Sequence of chain 4.OA:
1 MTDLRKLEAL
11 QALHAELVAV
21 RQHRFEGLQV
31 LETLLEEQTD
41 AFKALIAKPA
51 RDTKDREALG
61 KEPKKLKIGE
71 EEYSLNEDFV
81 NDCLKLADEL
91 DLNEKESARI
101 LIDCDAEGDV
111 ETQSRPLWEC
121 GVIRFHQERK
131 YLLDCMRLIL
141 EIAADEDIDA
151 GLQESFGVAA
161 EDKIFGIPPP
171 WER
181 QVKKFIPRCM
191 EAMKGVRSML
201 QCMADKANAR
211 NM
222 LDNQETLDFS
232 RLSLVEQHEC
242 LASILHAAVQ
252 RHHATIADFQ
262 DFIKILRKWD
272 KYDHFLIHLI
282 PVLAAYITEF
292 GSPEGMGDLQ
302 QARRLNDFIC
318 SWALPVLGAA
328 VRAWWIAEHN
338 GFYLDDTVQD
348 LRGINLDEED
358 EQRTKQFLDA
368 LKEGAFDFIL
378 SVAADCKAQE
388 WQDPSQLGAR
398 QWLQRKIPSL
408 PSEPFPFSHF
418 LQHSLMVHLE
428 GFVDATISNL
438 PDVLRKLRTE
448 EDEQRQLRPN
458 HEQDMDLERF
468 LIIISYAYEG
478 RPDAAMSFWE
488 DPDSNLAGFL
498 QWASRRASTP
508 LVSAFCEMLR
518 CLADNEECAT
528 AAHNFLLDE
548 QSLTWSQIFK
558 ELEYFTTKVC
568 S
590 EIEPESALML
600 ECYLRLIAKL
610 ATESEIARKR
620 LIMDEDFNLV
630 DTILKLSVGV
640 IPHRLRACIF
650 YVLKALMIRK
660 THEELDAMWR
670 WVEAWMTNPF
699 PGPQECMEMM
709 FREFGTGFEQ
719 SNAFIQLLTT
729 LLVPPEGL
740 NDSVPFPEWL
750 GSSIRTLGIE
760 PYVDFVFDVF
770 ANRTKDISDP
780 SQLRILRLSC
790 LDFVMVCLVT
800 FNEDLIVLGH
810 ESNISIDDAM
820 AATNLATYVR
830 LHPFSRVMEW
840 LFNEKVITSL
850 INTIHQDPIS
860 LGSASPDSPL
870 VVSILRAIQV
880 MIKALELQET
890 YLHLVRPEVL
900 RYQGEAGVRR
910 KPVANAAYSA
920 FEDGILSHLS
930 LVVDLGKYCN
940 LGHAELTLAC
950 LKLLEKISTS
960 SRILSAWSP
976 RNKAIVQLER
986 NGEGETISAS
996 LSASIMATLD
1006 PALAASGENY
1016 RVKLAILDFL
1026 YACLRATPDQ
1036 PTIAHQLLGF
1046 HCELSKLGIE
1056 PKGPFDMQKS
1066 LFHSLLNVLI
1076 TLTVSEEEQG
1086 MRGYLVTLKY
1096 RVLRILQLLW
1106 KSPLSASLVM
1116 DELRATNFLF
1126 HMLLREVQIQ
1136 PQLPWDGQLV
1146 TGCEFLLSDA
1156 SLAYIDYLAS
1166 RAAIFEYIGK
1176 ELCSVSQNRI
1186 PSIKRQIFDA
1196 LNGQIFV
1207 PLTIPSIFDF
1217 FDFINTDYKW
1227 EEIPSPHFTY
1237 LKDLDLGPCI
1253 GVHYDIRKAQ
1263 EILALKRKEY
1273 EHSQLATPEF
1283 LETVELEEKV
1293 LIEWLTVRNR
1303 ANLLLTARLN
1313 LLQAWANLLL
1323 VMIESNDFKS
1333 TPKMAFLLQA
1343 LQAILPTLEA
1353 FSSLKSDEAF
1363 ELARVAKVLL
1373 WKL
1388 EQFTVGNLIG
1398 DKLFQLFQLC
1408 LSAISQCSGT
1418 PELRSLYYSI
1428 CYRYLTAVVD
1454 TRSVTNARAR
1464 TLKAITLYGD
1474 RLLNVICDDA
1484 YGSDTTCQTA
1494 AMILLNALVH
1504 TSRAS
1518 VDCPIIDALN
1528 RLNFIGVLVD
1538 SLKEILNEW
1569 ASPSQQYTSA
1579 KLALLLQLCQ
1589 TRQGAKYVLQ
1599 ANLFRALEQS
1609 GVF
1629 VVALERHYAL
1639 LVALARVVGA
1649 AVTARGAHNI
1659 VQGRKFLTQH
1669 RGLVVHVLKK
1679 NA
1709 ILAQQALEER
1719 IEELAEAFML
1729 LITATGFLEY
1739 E

Binding-site contacts:
Ligand atom CD1 contacts residue PRO438 of chain 4.OA at 4.4 Å (hydrophobic).
Ligand atom CG contacts residue ASN492 of chain 4.OA at 4.3 Å.
Ligand atom CG contacts residue GLY495 of chain 4.OA at 4.4 Å.
Ligand atom O contacts residue PRO438 of chain 4.OA at 4.0 Å.
Ligand atom CD2 contacts residue ARG442 of chain 4.OA at 3.5 Å.
Ligand atom CG contacts residue PHE496 of chain 4.OA at 4.0 Å (hydrophobic).
Ligand atom CD2 contacts residue PRO438 of chain 4.OA at 4.4 Å (hydrophobic).
Ligand atom C contacts residue ARG442 of chain 4.OA at 4.4 Å.
Ligand atom CB contacts residue ASN492 of chain 4.OA at 3.8 Å.
Ligand atom CE2 contacts residue PRO438 of chain 4.OA at 3.7 Å (hydrophobic).
Ligand atom CA contacts residue ASN492 of chain 4.OA at 3.3 Å.
Ligand atom C contacts residue ASN492 of chain 4.OA at 4.0 Å.
Ligand atom N contacts residue SER491 of chain 4.OA at 4.1 Å.
Ligand atom N contacts residue ASN492 of chain 4.OA at 3.3 Å (h-bond).
Ligand atom O contacts residue ASN492 of chain 4.OA at 4.2 Å.
Ligand atom N contacts residue ARG442 of chain 4.OA at 4.2 Å.
Ligand atom CE2 contacts residue ARG442 of chain 4.OA at 3.6 Å.
Ligand atom CE1 contacts residue ILE434 of chain 4.OA at 3.9 Å (hydrophobic).
Ligand atom CB contacts residue GLY495 of chain 4.OA at 3.9 Å.
Ligand atom CD1 contacts residue PHE496 of chain 4.OA at 3.7 Å (hydrophobic).
Ligand atom CZ contacts residue PHE496 of chain 4.OA at 3.9 Å (hydrophobic).
Ligand atom CA contacts residue ARG442 of chain 4.OA at 3.6 Å.
Ligand atom CB contacts residue PHE496 of chain 4.OA at 3.9 Å (hydrophobic).
Ligand atom CD1 contacts residue ASN492 of chain 4.OA at 3.9 Å.
Ligand atom CD1 contacts residue ILE434 of chain 4.OA at 4.1 Å (hydrophobic).
Ligand atom CE1 contacts residue PHE496 of chain 4.OA at 3.6 Å (hydrophobic).
Ligand atom O contacts residue ARG442 of chain 4.OA at 4.3 Å.
Ligand atom CZ contacts residue PRO438 of chain 4.OA at 3.4 Å (hydrophobic).
Ligand atom CE1 contacts residue PRO438 of chain 4.OA at 3.8 Å (hydrophobic).

A protein and the small-molecule ligand that binds it are described below.
Small molecule (SMILES): N[C@@H](Cc1ccccc1)C(=O)NCC=O